Sequence of chain 1.C:
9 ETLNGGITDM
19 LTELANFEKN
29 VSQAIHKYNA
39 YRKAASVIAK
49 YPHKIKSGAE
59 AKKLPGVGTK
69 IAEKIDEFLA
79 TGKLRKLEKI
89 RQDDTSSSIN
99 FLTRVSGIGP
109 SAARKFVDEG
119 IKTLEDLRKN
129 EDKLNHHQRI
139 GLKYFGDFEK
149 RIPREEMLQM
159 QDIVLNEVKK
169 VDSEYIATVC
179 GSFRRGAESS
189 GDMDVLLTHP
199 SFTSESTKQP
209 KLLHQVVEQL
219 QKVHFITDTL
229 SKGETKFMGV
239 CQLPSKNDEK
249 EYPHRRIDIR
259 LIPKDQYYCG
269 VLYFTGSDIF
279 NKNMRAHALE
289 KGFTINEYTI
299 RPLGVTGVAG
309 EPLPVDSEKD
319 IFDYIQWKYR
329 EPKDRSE

The small molecule below binds the protein below.
Small molecule (SMILES): Cc1cn([C@H]2C[C@H](O[P](=O)(O)OC[C@H]3O[C@@H](n4cnc5c(=O)nc(N)[nH]c54)C[C@@H]3O)[C@@H](CO[P](=O)(O)O[C@H]3C[C@H](n4cnc5c(N)ncnc54)O[C@@H]3CO[P](=O)(O)O[C@H]3C[C@H](n4cnc5c(=O)nc(N)[nH]c54)O[C@@H]3CO[P](=O)(O)O[C@H]3C[C@H](n4cnc5c(N)ncnc54)O[C@@H]3CO[P](=O)(O)O[C@H]3C[C@H](n4ccc(N)nc4=O)O[C@@H]3COP(=O)(O)O)O2)c(=O)[nH]c1=O

Binding-site contacts:
Ligand atom OP1 contacts residue ILE106 of chain 1.C at 3.0 Å (h-bond).
Ligand atom N1 contacts residue DC4 of chain 1.A at 2.7 Å (h-bond).
Ligand atom O2 contacts residue DG6 of chain 1.A at 2.6 Å (h-bond).
Ligand atom N6 contacts residue DA2 of chain 1.A at 2.9 Å (h-bond).
Ligand atom C2 contacts residue DG6 of chain 1.A at 3.3 Å.
Ligand atom O6 contacts residue DC4 of chain 1.A at 2.8 Å (h-bond).
Ligand atom O6 contacts residue DT3 of chain 1.A at 3.3 Å (h-bond).
Ligand atom O2 contacts residue DA2 of chain 1.A at 3.4 Å.
Ligand atom OP1 contacts residue ALA110 of chain 1.C at 3.3 Å.
Ligand atom O4 contacts residue DA2 of chain 1.A at 2.6 Å (h-bond).
Ligand atom OP1 contacts residue GLY105 of chain 1.C at 2.4 Å (h-bond).
Ligand atom N1 contacts residue DC1 of chain 1.A at 2.8 Å (h-bond).
Ligand atom N6 contacts residue DT5 of chain 1.A at 3.1 Å (h-bond).
Ligand atom N1 contacts residue DT3 of chain 1.A at 2.5 Å (h-bond).
Ligand atom N1 contacts residue DA2 of chain 1.A at 3.4 Å (h-bond).
Ligand atom OP1 contacts residue GLY107 of chain 1.C at 2.8 Å (h-bond).
Ligand atom N3 contacts residue DG6 of chain 1.A at 2.9 Å (h-bond).
Ligand atom C2 contacts residue DG6 of chain 1.A at 3.2 Å.
Ligand atom N4 contacts residue DG6 of chain 1.A at 3.4 Å (h-bond).
Ligand atom P contacts residue GLY107 of chain 1.C at 3.3 Å.
Ligand atom O6 contacts residue DC1 of chain 1.A at 3.1 Å (h-bond).
Ligand atom N1 contacts residue DT5 of chain 1.A at 3.0 Å (h-bond).
Ligand atom N2 contacts residue LYS234 of chain 1.C at 3.3 Å (salt-bridge).
Ligand atom C2 contacts residue DC4 of chain 1.A at 3.4 Å.
Ligand atom C2 contacts residue DC1 of chain 1.A at 3.4 Å.
Ligand atom OP2 contacts residue SER109 of chain 1.C at 2.8 Å (h-bond).
Ligand atom OP2 contacts residue GLY107 of chain 1.C at 3.1 Å.
Ligand atom N4 contacts residue DT5 of chain 1.A at 3.1 Å (h-bond).
Ligand atom N3 contacts residue DA2 of chain 1.A at 2.5 Å (h-bond).
Ligand atom O3' contacts residue SER109 of chain 1.C at 3.4 Å.
Ligand atom N2 contacts residue DT5 of chain 1.A at 3.3 Å (h-bond).
Ligand atom N2 contacts residue DC4 of chain 1.A at 2.5 Å (h-bond).
Ligand atom OP1 contacts residue SER104 of chain 1.C at 3.4 Å.
Ligand atom OP1 contacts residue VAL103 of chain 1.C at 3.3 Å (h-bond).
Ligand atom OP1 contacts residue NA1 of chain 1.D at 2.8 Å (h-bond).
Ligand atom OP2 contacts residue PRO108 of chain 1.C at 3.0 Å (h-bond).
Ligand atom C2 contacts residue DT3 of chain 1.A at 3.0 Å.
Ligand atom C4 contacts residue DA2 of chain 1.A at 3.0 Å.
Ligand atom N6 contacts residue DT3 of chain 1.A at 3.0 Å (h-bond).
Ligand atom N2 contacts residue DC1 of chain 1.A at 2.5 Å (h-bond).